Sequence of chain 1.D:
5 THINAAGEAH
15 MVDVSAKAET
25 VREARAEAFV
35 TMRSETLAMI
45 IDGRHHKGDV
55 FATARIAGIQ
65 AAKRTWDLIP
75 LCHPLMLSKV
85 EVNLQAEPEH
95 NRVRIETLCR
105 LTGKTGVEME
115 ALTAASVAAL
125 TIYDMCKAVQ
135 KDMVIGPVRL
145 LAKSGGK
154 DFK

Sequence of chain 1.F:
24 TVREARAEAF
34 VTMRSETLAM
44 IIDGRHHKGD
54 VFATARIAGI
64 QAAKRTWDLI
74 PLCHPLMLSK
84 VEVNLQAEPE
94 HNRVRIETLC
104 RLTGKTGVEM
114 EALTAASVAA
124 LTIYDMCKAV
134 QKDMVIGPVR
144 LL

A small-molecule ligand and the protein it binds are described below.
Small molecule (SMILES): Nc1nc2c(c(=O)[nH]1)N[C@H]1C(=O)[C@H]3O[P](=O)(O)OC[C@H]3O[C@H]1N2

Binding-site contacts:
Ligand atom O4' contacts residue GLU112 of chain 1.F at 3.6 Å.
Ligand atom O1 contacts residue GLY110 of chain 1.F at 3.5 Å (h-bond).
Ligand atom C7' contacts residue LYS51 of chain 1.D at 3.8 Å.
Ligand atom N5' contacts residue LYS131 of chain 1.D at 2.3 Å (salt-bridge).
Ligand atom O9' contacts residue HIS77 of chain 1.F at 3.6 Å (h-bond).
Ligand atom O9' contacts residue THR109 of chain 1.F at 3.3 Å.
Ligand atom N8' contacts residue HIS77 of chain 1.F at 2.8 Å (h-bond).
Ligand atom O1 contacts residue THR109 of chain 1.F at 3.7 Å.
Ligand atom C6' contacts residue LYS51 of chain 1.D at 3.5 Å.
Ligand atom N1' contacts residue HIS77 of chain 1.F at 2.9 Å (h-bond).
Ligand atom C4A contacts residue LYS131 of chain 1.D at 3.4 Å.
Ligand atom O3 contacts residue LYS131 of chain 1.D at 3.2 Å (salt-bridge).
Ligand atom O4 contacts residue GLY110 of chain 1.F at 3.1 Å (h-bond).
Ligand atom O4' contacts residue LYS131 of chain 1.D at 3.7 Å.
Ligand atom O10 contacts residue LYS51 of chain 1.D at 3.3 Å (salt-bridge).
Ligand atom C4A contacts residue THR109 of chain 1.F at 3.9 Å.
Ligand atom C2' contacts residue CYS76 of chain 1.F at 3.4 Å (hydrophobic).
Ligand atom C4B contacts residue THR109 of chain 1.F at 3.8 Å.
Ligand atom C2' contacts residue HIS77 of chain 1.F at 3.7 Å.
Ligand atom C4' contacts residue GLU114 of chain 1.F at 3.8 Å.
Ligand atom N8' contacts residue LEU75 of chain 1.F at 3.8 Å.
Ligand atom N2' contacts residue LEU79 of chain 1.F at 3.6 Å.
Ligand atom N1' contacts residue CYS76 of chain 1.F at 3.4 Å.
Ligand atom O4' contacts residue GLY110 of chain 1.F at 3.4 Å (h-bond).
Ligand atom N3' contacts residue GLY110 of chain 1.F at 3.7 Å.
Ligand atom C4' contacts residue GLY110 of chain 1.F at 3.6 Å.
Ligand atom C7' contacts residue LYS131 of chain 1.D at 2.7 Å.
Ligand atom N2' contacts residue HIS77 of chain 1.F at 2.8 Å (h-bond).
Ligand atom C2' contacts residue GLU114 of chain 1.F at 3.1 Å.
Ligand atom C4B contacts residue HIS77 of chain 1.F at 3.5 Å.
Ligand atom N2' contacts residue CYS76 of chain 1.F at 3.5 Å.
Ligand atom O4' contacts residue MET113 of chain 1.F at 3.6 Å (h-bond).
Ligand atom C8' contacts residue LYS131 of chain 1.D at 3.6 Å.
Ligand atom N2' contacts residue GLU114 of chain 1.F at 2.2 Å (salt-bridge).
Ligand atom O4' contacts residue GLU114 of chain 1.F at 3.8 Å.
Ligand atom N3' contacts residue CYS76 of chain 1.F at 3.8 Å.
Ligand atom C7 contacts residue HIS77 of chain 1.F at 3.4 Å.
Ligand atom O10 contacts residue LYS131 of chain 1.D at 3.0 Å (salt-bridge).
Ligand atom N3' contacts residue GLU114 of chain 1.F at 2.9 Å (salt-bridge).
Ligand atom C6' contacts residue LYS131 of chain 1.D at 2.7 Å.